Sequence of chain 1.B:
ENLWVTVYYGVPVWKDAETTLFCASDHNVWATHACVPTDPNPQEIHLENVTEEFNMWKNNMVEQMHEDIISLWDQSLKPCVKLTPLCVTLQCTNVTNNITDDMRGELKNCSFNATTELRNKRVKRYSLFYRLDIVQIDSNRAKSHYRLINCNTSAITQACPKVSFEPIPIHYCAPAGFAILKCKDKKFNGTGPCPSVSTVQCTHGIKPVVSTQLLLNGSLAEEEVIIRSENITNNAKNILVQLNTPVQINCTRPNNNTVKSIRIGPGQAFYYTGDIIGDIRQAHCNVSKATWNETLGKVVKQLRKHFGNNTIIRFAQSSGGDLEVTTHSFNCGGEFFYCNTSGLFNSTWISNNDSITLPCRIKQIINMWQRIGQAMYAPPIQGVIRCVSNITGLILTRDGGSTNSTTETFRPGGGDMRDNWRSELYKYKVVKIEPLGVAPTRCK

Binding-site contacts:
Ligand atom O5 contacts residue ASN349 of chain 1.B at 2.5 Å (h-bond).
Ligand atom C5 contacts residue ASN349 of chain 1.B at 3.8 Å.
Ligand atom C7 contacts residue ASN349 of chain 1.B at 3.5 Å.
Ligand atom O7 contacts residue ASN349 of chain 1.B at 3.5 Å (h-bond).
Ligand atom C4 contacts residue ASN349 of chain 1.B at 4.4 Å.
Ligand atom N2 contacts residue ASN349 of chain 1.B at 2.9 Å (h-bond).
Ligand atom C2 contacts residue ASN349 of chain 1.B at 2.5 Å.
Ligand atom C1 contacts residue ASN349 of chain 1.B at 1.5 Å.
Ligand atom C3 contacts residue ASN349 of chain 1.B at 3.9 Å.

This protein binds this small molecule.
Small molecule (SMILES): CC(=O)N[C@@H]1[C@@H](O)[C@H](O)[C@@H](CO)O[C@H]1O